Binding-site contacts:
Ligand atom C10 contacts residue PRO231 of chain 3.C at 3.9 Å (hydrophobic).
Ligand atom O3 contacts residue GLY282 of chain 3.A at 3.4 Å.
Ligand atom O4 contacts residue ASP91 of chain 3.C at 2.8 Å (salt-bridge).
Ligand atom C11 contacts residue ILE233 of chain 3.C at 3.8 Å (hydrophobic).
Ligand atom N5 contacts residue ASN275 of chain 3.A at 3.5 Å (h-bond).
Ligand atom O4 contacts residue PRO231 of chain 3.C at 3.8 Å.
Ligand atom C3 contacts residue PRO274 of chain 3.A at 3.8 Å (hydrophobic).
Ligand atom O3 contacts residue ASP91 of chain 3.C at 4.0 Å.
Ligand atom N5 contacts residue PRO231 of chain 3.C at 2.9 Å (h-bond).
Ligand atom C4 contacts residue ASN275 of chain 3.A at 3.8 Å.
Ligand atom C11 contacts residue GLY234 of chain 3.C at 3.9 Å.
Ligand atom O1B contacts residue ARG104 of chain 3.C at 2.8 Å (salt-bridge).
Ligand atom C11 contacts residue ASP232 of chain 3.C at 3.8 Å.
Ligand atom O3 contacts residue PRO274 of chain 3.A at 3.9 Å.
Ligand atom C5 contacts residue PRO231 of chain 3.C at 3.6 Å (hydrophobic).
Ligand atom C1 contacts residue ARG104 of chain 3.C at 3.7 Å.
Ligand atom C4 contacts residue ARG104 of chain 3.C at 4.0 Å.
Ligand atom O7 contacts residue PRO274 of chain 3.A at 3.4 Å.
Ligand atom C4 contacts residue PRO274 of chain 3.A at 4.0 Å (hydrophobic).
Ligand atom C6 contacts residue PRO231 of chain 3.C at 4.0 Å (hydrophobic).
Ligand atom C3 contacts residue ARG104 of chain 3.C at 3.9 Å.
Ligand atom C11 contacts residue PRO231 of chain 3.C at 4.0 Å (hydrophobic).
Ligand atom C6 contacts residue ASP91 of chain 3.C at 3.9 Å.
Ligand atom O4 contacts residue ASN275 of chain 3.A at 3.0 Å (h-bond).
Ligand atom C4 contacts residue PRO231 of chain 3.C at 3.4 Å (hydrophobic).
Ligand atom C3 contacts residue PRO274 of chain 3.A at 4.1 Å (hydrophobic).
Ligand atom O10 contacts residue ASN275 of chain 3.A at 2.9 Å (h-bond).
Ligand atom O6 contacts residue ASP91 of chain 3.C at 3.3 Å.
Ligand atom O7 contacts residue SER180 of chain 3.C at 3.7 Å.
Ligand atom O10 contacts residue ARG270 of chain 3.A at 4.0 Å.
Ligand atom O6 contacts residue PRO274 of chain 3.A at 3.7 Å.
Ligand atom O4 contacts residue ASP232 of chain 3.C at 2.8 Å (salt-bridge).
Ligand atom C3 contacts residue ASP232 of chain 3.C at 4.1 Å.
Ligand atom C5 contacts residue ASN275 of chain 3.A at 3.5 Å.
Ligand atom C10 contacts residue ASN275 of chain 3.A at 3.2 Å.
Ligand atom C4 contacts residue ASP232 of chain 3.C at 3.5 Å.
Ligand atom C3 contacts residue ARG95 of chain 3.C at 3.9 Å.
Ligand atom C5 contacts residue PRO274 of chain 3.A at 3.9 Å (hydrophobic).
Ligand atom O4 contacts residue ARG95 of chain 3.C at 3.6 Å.
Ligand atom C4 contacts residue ASP91 of chain 3.C at 3.3 Å.

A protein and the small-molecule ligand that binds it are described below.
Small molecule (SMILES): CC(=O)N[C@@H]1[C@@H](O)[C@H](O[C@@H]2O[C@H](CO[C@]3(C(=O)O)C[C@H](O)[C@@H](NC(C)=O)[C@H]([C@H](O)[C@H](O)CO)O3)[C@H](O)[C@H](O)[C@H]2O)[C@@H](CO)O[C@H]1O

Sequence of chain 3.A:
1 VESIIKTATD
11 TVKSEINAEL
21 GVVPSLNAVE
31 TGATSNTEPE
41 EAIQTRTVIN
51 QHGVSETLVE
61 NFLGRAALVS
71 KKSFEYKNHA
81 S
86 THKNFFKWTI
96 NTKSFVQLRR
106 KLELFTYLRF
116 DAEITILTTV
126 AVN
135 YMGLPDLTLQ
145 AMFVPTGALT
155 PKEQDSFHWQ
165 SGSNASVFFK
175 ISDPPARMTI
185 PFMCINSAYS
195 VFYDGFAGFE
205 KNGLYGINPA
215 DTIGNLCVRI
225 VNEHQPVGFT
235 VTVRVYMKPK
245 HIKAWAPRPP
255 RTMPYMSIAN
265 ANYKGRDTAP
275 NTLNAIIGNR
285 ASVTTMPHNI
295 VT

Sequence of chain 3.C:
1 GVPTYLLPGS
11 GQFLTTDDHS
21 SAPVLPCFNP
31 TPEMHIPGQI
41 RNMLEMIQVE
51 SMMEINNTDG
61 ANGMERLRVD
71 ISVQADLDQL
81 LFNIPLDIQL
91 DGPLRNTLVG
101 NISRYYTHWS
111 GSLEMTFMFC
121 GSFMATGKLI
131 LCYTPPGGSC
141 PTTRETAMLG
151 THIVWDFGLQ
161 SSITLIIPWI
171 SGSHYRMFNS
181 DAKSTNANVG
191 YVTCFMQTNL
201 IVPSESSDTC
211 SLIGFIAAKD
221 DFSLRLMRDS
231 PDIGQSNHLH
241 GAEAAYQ